This protein binds this small molecule.
Small molecule (SMILES): Nc1ncnc2c1ncn2[C@@H]1O[C@H](CO[P](=O)(O)OS(=O)(=O)O)[C@@H](O)[C@H]1O

Sequence of chain 2.A:
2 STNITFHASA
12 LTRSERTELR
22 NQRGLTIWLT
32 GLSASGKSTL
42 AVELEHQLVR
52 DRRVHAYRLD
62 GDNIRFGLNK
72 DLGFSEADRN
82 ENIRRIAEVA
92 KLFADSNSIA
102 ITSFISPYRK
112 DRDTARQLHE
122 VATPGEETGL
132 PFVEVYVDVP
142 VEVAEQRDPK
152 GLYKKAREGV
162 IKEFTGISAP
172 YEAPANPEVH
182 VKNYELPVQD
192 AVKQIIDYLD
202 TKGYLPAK

Binding-site contacts:
Ligand atom O2B contacts residue ARG80 of chain 2.A at 3.6 Å.
Ligand atom N6 contacts residue PHE165 of chain 2.A at 3.7 Å.
Ligand atom O2B contacts residue ARG66 of chain 2.A at 3.0 Å (salt-bridge).
Ligand atom N9 contacts residue PHE75 of chain 2.A at 3.6 Å.
Ligand atom C2 contacts residue ARG80 of chain 2.A at 3.7 Å.
Ligand atom O4' contacts residue PHE75 of chain 2.A at 3.3 Å.
Ligand atom C5' contacts residue ILE106 of chain 2.A at 3.5 Å (hydrophobic).
Ligand atom O3' contacts residue SER34 of chain 2.A at 2.7 Å (h-bond).
Ligand atom O1B contacts residue ILE106 of chain 2.A at 3.4 Å (h-bond).
Ligand atom N6 contacts residue ARG80 of chain 2.A at 3.4 Å (salt-bridge).
Ligand atom O2' contacts residue LEU153 of chain 2.A at 3.3 Å.
Ligand atom C8 contacts residue PHE75 of chain 2.A at 3.6 Å (hydrophobic).
Ligand atom C3' contacts residue SER34 of chain 2.A at 3.3 Å.
Ligand atom N1 contacts residue ARG80 of chain 2.A at 3.0 Å (salt-bridge).
Ligand atom N3 contacts residue ILE106 of chain 2.A at 3.6 Å.
Ligand atom O2B contacts residue ASN83 of chain 2.A at 3.0 Å (h-bond).
Ligand atom C2' contacts residue LEU153 of chain 2.A at 3.6 Å (hydrophobic).
Ligand atom C5 contacts residue PHE75 of chain 2.A at 3.6 Å (hydrophobic).
Ligand atom O3B contacts residue ARG80 of chain 2.A at 2.8 Å (salt-bridge).
Ligand atom O2A contacts residue PHE105 of chain 2.A at 3.4 Å.
Ligand atom O1B contacts residue SER107 of chain 2.A at 2.9 Å (h-bond).
Ligand atom N1 contacts residue PHE165 of chain 2.A at 3.5 Å.
Ligand atom O1A contacts residue PHE105 of chain 2.A at 3.2 Å.
Ligand atom C2 contacts residue THR166 of chain 2.A at 3.5 Å.
Ligand atom O2A contacts residue ARG66 of chain 2.A at 2.8 Å (salt-bridge).
Ligand atom N1 contacts residue THR166 of chain 2.A at 3.4 Å (h-bond).
Ligand atom O1B contacts residue ILE84 of chain 2.A at 3.5 Å.
Ligand atom C4 contacts residue PHE165 of chain 2.A at 3.6 Å (hydrophobic).
Ligand atom C6 contacts residue ARG80 of chain 2.A at 3.4 Å.
Ligand atom O5' contacts residue PHE75 of chain 2.A at 3.5 Å.
Ligand atom C4 contacts residue PHE75 of chain 2.A at 3.7 Å (hydrophobic).
Ligand atom N3 contacts residue PHE165 of chain 2.A at 3.6 Å.
Ligand atom O3B contacts residue PRO108 of chain 2.A at 3.2 Å.
Ligand atom N6 contacts residue LYS163 of chain 2.A at 3.3 Å (salt-bridge).
Ligand atom N6 contacts residue GLU164 of chain 2.A at 2.9 Å (salt-bridge).
Ligand atom C6 contacts residue PHE165 of chain 2.A at 3.5 Å (hydrophobic).
Ligand atom O2A contacts residue ASN83 of chain 2.A at 3.0 Å (h-bond).
Ligand atom N7 contacts residue PHE75 of chain 2.A at 3.6 Å.
Ligand atom C2 contacts residue ILE106 of chain 2.A at 3.7 Å (hydrophobic).
Ligand atom O1A contacts residue ILE106 of chain 2.A at 2.8 Å (h-bond).